Binding-site contacts:
Ligand atom C9 contacts residue MET133 of chain 1.J at 4.3 Å (hydrophobic).
Ligand atom C6 contacts residue LEU131 of chain 1.J at 3.7 Å (hydrophobic).
Ligand atom O4 contacts residue TRP162 of chain 1.I at 3.6 Å (h-bond).
Ligand atom N1 contacts residue TRP162 of chain 1.I at 3.6 Å (h-bond).
Ligand atom C10 contacts residue TYR108 of chain 1.I at 4.4 Å (hydrophobic).
Ligand atom C8 contacts residue MET133 of chain 1.J at 4.4 Å (hydrophobic).
Ligand atom C2 contacts residue TYR211 of chain 1.I at 3.7 Å (hydrophobic).
Ligand atom C10 contacts residue TYR204 of chain 1.I at 3.8 Å (hydrophobic).
Ligand atom C5 contacts residue MET133 of chain 1.J at 4.5 Å (hydrophobic).
Ligand atom C10 contacts residue TYR211 of chain 1.I at 3.7 Å (hydrophobic).
Ligand atom C9 contacts residue TRP162 of chain 1.I at 3.3 Å (hydrophobic).
Ligand atom C5 contacts residue LEU131 of chain 1.J at 4.4 Å (hydrophobic).
Ligand atom C8 contacts residue TYR204 of chain 1.I at 3.5 Å (hydrophobic).
Ligand atom N1 contacts residue TYR204 of chain 1.I at 4.2 Å.
Ligand atom O7 contacts residue MET133 of chain 1.J at 3.8 Å.
Ligand atom O7 contacts residue THR163 of chain 1.I at 4.0 Å.
Ligand atom O4 contacts residue CYS207 of chain 1.I at 4.4 Å.
Ligand atom O4 contacts residue THR163 of chain 1.I at 4.4 Å.
Ligand atom O7 contacts residue TRP162 of chain 1.I at 3.6 Å.
Ligand atom O4 contacts residue TYR211 of chain 1.I at 4.2 Å.
Ligand atom C10 contacts residue SER161 of chain 1.I at 3.9 Å.
Ligand atom C3 contacts residue TRP162 of chain 1.I at 3.2 Å (hydrophobic).
Ligand atom C5 contacts residue TRP162 of chain 1.I at 3.8 Å (hydrophobic).
Ligand atom C5 contacts residue THR163 of chain 1.I at 4.1 Å.
Ligand atom C3 contacts residue MET133 of chain 1.J at 4.2 Å (hydrophobic).
Ligand atom C2 contacts residue TRP162 of chain 1.I at 3.2 Å (hydrophobic).
Ligand atom C10 contacts residue TRP162 of chain 1.I at 3.7 Å (hydrophobic).
Ligand atom C6 contacts residue ARG123 of chain 1.J at 3.9 Å.
Ligand atom C6 contacts residue THR163 of chain 1.I at 4.0 Å.

A small-molecule ligand and the protein it binds are described below.
Small molecule (SMILES): CC(=O)OCC[N+](C)(C)C

Sequence of chain 1.I:
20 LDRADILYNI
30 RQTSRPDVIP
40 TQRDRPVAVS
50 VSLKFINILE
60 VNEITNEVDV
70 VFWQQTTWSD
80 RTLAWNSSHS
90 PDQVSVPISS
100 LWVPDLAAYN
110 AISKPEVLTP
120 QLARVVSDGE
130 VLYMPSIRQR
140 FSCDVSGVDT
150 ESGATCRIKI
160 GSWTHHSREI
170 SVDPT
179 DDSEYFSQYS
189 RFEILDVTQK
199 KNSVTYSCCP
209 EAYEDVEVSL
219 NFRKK

Sequence of chain 1.J:
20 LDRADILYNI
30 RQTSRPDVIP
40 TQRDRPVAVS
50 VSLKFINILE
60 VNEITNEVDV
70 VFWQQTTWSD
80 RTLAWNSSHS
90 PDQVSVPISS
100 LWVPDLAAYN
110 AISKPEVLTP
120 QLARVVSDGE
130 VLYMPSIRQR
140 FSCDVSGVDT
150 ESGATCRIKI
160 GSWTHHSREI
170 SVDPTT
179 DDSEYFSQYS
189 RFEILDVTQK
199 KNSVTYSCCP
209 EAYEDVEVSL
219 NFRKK